Sequence of chain 1.E:
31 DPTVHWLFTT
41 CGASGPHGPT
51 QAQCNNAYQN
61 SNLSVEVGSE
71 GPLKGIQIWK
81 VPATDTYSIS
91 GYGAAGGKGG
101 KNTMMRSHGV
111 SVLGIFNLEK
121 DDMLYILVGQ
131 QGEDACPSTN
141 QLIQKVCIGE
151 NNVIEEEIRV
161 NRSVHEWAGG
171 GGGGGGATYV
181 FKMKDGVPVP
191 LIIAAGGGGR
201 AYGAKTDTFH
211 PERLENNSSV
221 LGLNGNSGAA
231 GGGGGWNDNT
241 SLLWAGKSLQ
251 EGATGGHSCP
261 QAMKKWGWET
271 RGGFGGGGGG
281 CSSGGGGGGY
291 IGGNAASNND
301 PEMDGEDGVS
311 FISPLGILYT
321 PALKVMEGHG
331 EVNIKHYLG

Binding-site contacts:
Ligand atom O7 contacts residue TRP167 of chain 1.E at 4.0 Å.
Ligand atom N2 contacts residue VAL160 of chain 1.E at 4.3 Å.
Ligand atom C2 contacts residue GLU157 of chain 1.E at 4.4 Å.
Ligand atom O5 contacts residue ASN161 of chain 1.E at 2.5 Å (h-bond).
Ligand atom C3 contacts residue ASN161 of chain 1.E at 3.6 Å.
Ligand atom C4 contacts residue ASN161 of chain 1.E at 3.7 Å.
Ligand atom C8 contacts residue GLU156 of chain 1.E at 4.2 Å.
Ligand atom C6 contacts residue ASN161 of chain 1.E at 3.2 Å.
Ligand atom C5 contacts residue ASN161 of chain 1.E at 3.2 Å.
Ligand atom C1 contacts residue VAL160 of chain 1.E at 3.8 Å (hydrophobic).
Ligand atom C2 contacts residue ASN161 of chain 1.E at 2.5 Å.
Ligand atom C7 contacts residue ASN161 of chain 1.E at 4.2 Å.
Ligand atom O7 contacts residue GLU157 of chain 1.E at 3.5 Å.
Ligand atom C7 contacts residue GLU157 of chain 1.E at 4.3 Å.
Ligand atom C1 contacts residue ASN161 of chain 1.E at 1.4 Å.
Ligand atom O6 contacts residue ASN161 of chain 1.E at 4.4 Å.
Ligand atom N2 contacts residue ASN161 of chain 1.E at 3.4 Å (h-bond).
Ligand atom O7 contacts residue ASN161 of chain 1.E at 4.4 Å.
Ligand atom C8 contacts residue VAL160 of chain 1.E at 4.5 Å (hydrophobic).

This small molecule binds to this protein.
Small molecule (SMILES): CC(=O)N[C@@H]1[C@@H](O)[C@H](O)[C@@H](CO)O[C@H]1O